Sequence of chain 1.B:
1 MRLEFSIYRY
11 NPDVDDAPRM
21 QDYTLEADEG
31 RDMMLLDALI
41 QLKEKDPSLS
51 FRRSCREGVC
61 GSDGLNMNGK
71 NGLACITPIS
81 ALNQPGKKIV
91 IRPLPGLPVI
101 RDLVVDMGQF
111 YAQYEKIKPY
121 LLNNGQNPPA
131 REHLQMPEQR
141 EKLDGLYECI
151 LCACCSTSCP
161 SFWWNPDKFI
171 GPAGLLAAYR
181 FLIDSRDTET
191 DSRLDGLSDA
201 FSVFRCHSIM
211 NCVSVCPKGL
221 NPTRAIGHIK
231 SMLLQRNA

Sequence of chain 1.C:
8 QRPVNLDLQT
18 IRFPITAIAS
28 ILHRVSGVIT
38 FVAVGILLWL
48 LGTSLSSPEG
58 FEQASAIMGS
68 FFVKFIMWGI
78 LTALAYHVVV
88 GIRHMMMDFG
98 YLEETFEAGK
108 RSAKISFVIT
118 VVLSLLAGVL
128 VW

Binding-site contacts:
Ligand atom C2 contacts residue ILE209 of chain 1.B at 4.1 Å (hydrophobic).
Ligand atom C1 contacts residue ASP82 of chain 1.D at 3.3 Å.
Ligand atom C1 contacts residue TRP164 of chain 1.B at 3.6 Å (hydrophobic).
Ligand atom C1 contacts residue SER161 of chain 1.B at 3.6 Å.
Ligand atom C16 contacts residue ILE28 of chain 1.C at 3.6 Å (hydrophobic).
Ligand atom C3 contacts residue ARG31 of chain 1.C at 4.0 Å.
Ligand atom C6 contacts residue ARG31 of chain 1.C at 3.5 Å.
Ligand atom N10 contacts residue ILE28 of chain 1.C at 3.6 Å.
Ligand atom C11 contacts residue PRO160 of chain 1.B at 3.9 Å (hydrophobic).
Ligand atom N10 contacts residue PRO160 of chain 1.B at 3.8 Å.
Ligand atom C2 contacts residue ARG31 of chain 1.C at 3.6 Å.
Ligand atom O7 contacts residue ARG31 of chain 1.C at 3.5 Å (salt-bridge).
Ligand atom C14 contacts residue LEU15 of chain 1.C at 4.2 Å (hydrophobic).
Ligand atom C1 contacts residue ARG31 of chain 1.C at 3.6 Å.
Ligand atom C13 contacts residue PHE20 of chain 1.C at 3.6 Å (hydrophobic).
Ligand atom C3 contacts residue ILE209 of chain 1.B at 4.2 Å (hydrophobic).
Ligand atom C6 contacts residue HIS207 of chain 1.B at 4.0 Å.
Ligand atom C8 contacts residue TYR83 of chain 1.D at 3.6 Å (hydrophobic).
Ligand atom C8 contacts residue PRO160 of chain 1.B at 3.8 Å (hydrophobic).
Ligand atom S4 contacts residue ILE28 of chain 1.C at 3.6 Å.
Ligand atom C15 contacts residue TRP164 of chain 1.B at 4.1 Å (hydrophobic).
Ligand atom O9 contacts residue TRP164 of chain 1.B at 3.0 Å (h-bond).
Ligand atom O9 contacts residue PRO160 of chain 1.B at 3.9 Å.
Ligand atom C14 contacts residue PHE20 of chain 1.C at 4.0 Å (hydrophobic).
Ligand atom O9 contacts residue ILE28 of chain 1.C at 4.2 Å.
Ligand atom S4 contacts residue SER27 of chain 1.C at 3.6 Å.
Ligand atom C8 contacts residue TRP164 of chain 1.B at 4.0 Å (hydrophobic).
Ligand atom O9 contacts residue TYR83 of chain 1.D at 2.7 Å (h-bond).
Ligand atom C11 contacts residue ILE28 of chain 1.C at 3.7 Å (hydrophobic).
Ligand atom C6 contacts residue HEM1 of chain 1.S at 3.2 Å.
Ligand atom S4 contacts residue ARG31 of chain 1.C at 4.1 Å.
Ligand atom C1 contacts residue PRO160 of chain 1.B at 4.2 Å (hydrophobic).
Ligand atom C3 contacts residue TYR83 of chain 1.D at 4.0 Å (hydrophobic).
Ligand atom C5 contacts residue HEM1 of chain 1.S at 4.0 Å.
Ligand atom O7 contacts residue HIS207 of chain 1.B at 3.7 Å.
Ligand atom C12 contacts residue PRO160 of chain 1.B at 3.6 Å (hydrophobic).
Ligand atom C8 contacts residue ILE28 of chain 1.C at 3.9 Å (hydrophobic).
Ligand atom C16 contacts residue TRP164 of chain 1.B at 4.1 Å (hydrophobic).
Ligand atom O9 contacts residue ARG31 of chain 1.C at 4.2 Å.
Ligand atom C5 contacts residue SER27 of chain 1.C at 2.9 Å.

This small molecule binds to this protein.
Small molecule (SMILES): CC1=C(C(=O)Nc2ccccc2)SCCO1

Sequence of chain 1.D:
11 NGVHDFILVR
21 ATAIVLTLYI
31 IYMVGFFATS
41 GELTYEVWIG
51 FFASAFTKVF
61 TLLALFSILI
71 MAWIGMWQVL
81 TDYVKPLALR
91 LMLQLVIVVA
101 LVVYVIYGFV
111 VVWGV